The small molecule below binds the protein below.
Small molecule (SMILES): CCOP(=O)(Cc1ccc(C)cc1)OCC

Binding-site contacts:
Ligand atom C3 contacts residue THR321 of chain 1.B at 4.0 Å.
Ligand atom C8 contacts residue ILE304 of chain 1.B at 4.1 Å (hydrophobic).
Ligand atom C10 contacts residue ARG67 of chain 1.B at 3.1 Å.
Ligand atom C5 contacts residue GLY65 of chain 1.B at 4.5 Å.
Ligand atom C7 contacts residue VAL322 of chain 1.B at 4.4 Å (hydrophobic).
Ligand atom C5 contacts residue PHE22 of chain 1.B at 3.7 Å (hydrophobic).
Ligand atom C12 contacts residue ALA318 of chain 1.B at 4.2 Å (hydrophobic).
Ligand atom C6 contacts residue PHE22 of chain 1.B at 4.0 Å (hydrophobic).
Ligand atom C8 contacts residue PHE22 of chain 1.B at 3.7 Å (hydrophobic).
Ligand atom C4 contacts residue PHE22 of chain 1.B at 3.4 Å (hydrophobic).
Ligand atom C5 contacts residue ALA64 of chain 1.B at 4.1 Å (hydrophobic).
Ligand atom C2 contacts residue THR321 of chain 1.B at 4.2 Å.
Ligand atom C8 contacts residue PRO300 of chain 1.B at 4.4 Å (hydrophobic).
Ligand atom C2 contacts residue VAL322 of chain 1.B at 4.4 Å (hydrophobic).
Ligand atom C1 contacts residue PHE22 of chain 1.B at 3.9 Å (hydrophobic).
Ligand atom C2 contacts residue PHE22 of chain 1.B at 3.7 Å (hydrophobic).
Ligand atom C9 contacts residue ARG67 of chain 1.B at 4.1 Å.
Ligand atom C3 contacts residue PHE22 of chain 1.B at 3.5 Å (hydrophobic).

Sequence of chain 1.B:
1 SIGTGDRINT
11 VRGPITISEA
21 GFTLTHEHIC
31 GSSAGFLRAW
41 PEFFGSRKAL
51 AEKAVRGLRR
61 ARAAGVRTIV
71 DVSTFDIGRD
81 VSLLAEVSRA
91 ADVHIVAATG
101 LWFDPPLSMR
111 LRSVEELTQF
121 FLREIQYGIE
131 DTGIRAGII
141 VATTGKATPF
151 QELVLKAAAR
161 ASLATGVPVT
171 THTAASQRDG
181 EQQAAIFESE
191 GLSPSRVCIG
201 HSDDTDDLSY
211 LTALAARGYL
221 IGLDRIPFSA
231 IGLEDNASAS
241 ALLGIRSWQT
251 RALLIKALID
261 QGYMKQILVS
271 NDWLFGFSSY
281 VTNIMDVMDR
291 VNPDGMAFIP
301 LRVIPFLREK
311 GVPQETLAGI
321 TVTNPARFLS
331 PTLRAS